Binding-site contacts:
Ligand atom C8 contacts residue ASN154 of chain 5.C at 4.2 Å.
Ligand atom N2 contacts residue ASN154 of chain 5.C at 2.9 Å (h-bond).
Ligand atom C3 contacts residue ASN154 of chain 5.C at 3.8 Å.
Ligand atom C7 contacts residue ASN154 of chain 5.C at 4.0 Å.
Ligand atom C5 contacts residue ASN154 of chain 5.C at 3.7 Å.
Ligand atom C2 contacts residue ASN154 of chain 5.C at 2.4 Å.
Ligand atom O5 contacts residue SER157 of chain 5.C at 3.8 Å.
Ligand atom C1 contacts residue ASN154 of chain 5.C at 1.4 Å.
Ligand atom C1 contacts residue SER157 of chain 5.C at 3.9 Å.
Ligand atom C4 contacts residue ASN154 of chain 5.C at 4.2 Å.
Ligand atom O5 contacts residue ASN154 of chain 5.C at 2.4 Å (h-bond).

Sequence of chain 5.C:
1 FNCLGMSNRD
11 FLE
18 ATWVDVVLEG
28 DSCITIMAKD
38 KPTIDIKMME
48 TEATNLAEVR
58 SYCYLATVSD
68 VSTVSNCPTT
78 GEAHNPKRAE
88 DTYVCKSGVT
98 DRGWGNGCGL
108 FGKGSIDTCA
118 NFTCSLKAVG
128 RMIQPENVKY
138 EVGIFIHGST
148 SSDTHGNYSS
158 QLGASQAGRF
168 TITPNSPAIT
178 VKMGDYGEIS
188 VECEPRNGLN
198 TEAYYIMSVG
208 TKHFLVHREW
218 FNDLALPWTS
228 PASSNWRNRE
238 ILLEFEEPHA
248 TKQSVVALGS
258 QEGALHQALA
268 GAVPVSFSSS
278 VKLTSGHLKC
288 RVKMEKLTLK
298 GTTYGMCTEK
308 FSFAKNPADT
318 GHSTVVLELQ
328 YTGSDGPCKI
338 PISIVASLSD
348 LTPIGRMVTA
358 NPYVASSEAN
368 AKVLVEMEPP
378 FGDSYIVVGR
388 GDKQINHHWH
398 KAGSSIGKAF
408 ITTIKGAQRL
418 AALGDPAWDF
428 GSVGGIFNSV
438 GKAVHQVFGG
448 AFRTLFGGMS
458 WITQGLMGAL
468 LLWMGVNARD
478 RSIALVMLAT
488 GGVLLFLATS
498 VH

A small-molecule ligand and the protein it binds are described below.
Small molecule (SMILES): CC(=O)N[C@@H]1[C@@H](O)[C@H](O)[C@@H](CO)O[C@H]1O